Binding-site contacts:
Ligand atom O contacts residue TYR119 of chain 1.B at 3.9 Å.
Ligand atom C contacts residue ARG101 of chain 1.B at 3.7 Å.
Ligand atom N contacts residue ASP121 of chain 1.B at 2.4 Å (salt-bridge).
Ligand atom OXT contacts residue TYR119 of chain 1.B at 4.3 Å.
Ligand atom OXT contacts residue ARG101 of chain 1.B at 3.2 Å (salt-bridge).
Ligand atom OXT contacts residue TYR96 of chain 1.B at 2.7 Å (h-bond).
Ligand atom OXT contacts residue TRP103 of chain 1.B at 2.7 Å (h-bond).
Ligand atom C contacts residue ASP121 of chain 1.B at 3.9 Å.
Ligand atom CB contacts residue PHE146 of chain 1.B at 3.6 Å (hydrophobic).
Ligand atom N contacts residue ASP148 of chain 1.B at 2.5 Å (salt-bridge).
Ligand atom O contacts residue ILE122 of chain 1.B at 3.6 Å (h-bond).
Ligand atom C contacts residue TYR119 of chain 1.B at 3.8 Å (hydrophobic).
Ligand atom CA contacts residue TYR96 of chain 1.B at 4.2 Å (hydrophobic).
Ligand atom N contacts residue PHE146 of chain 1.B at 4.5 Å.
Ligand atom C contacts residue TRP103 of chain 1.B at 3.5 Å (hydrophobic).
Ligand atom CB contacts residue ASP121 of chain 1.B at 3.8 Å.
Ligand atom CA contacts residue PHE146 of chain 1.B at 4.1 Å (hydrophobic).
Ligand atom CA contacts residue TRP103 of chain 1.B at 3.9 Å (hydrophobic).
Ligand atom CA contacts residue TYR119 of chain 1.B at 3.7 Å (hydrophobic).
Ligand atom C contacts residue TYR96 of chain 1.B at 3.5 Å (hydrophobic).
Ligand atom CB contacts residue SER123 of chain 1.B at 4.2 Å.
Ligand atom CA contacts residue ASP148 of chain 1.B at 3.5 Å.
Ligand atom N contacts residue TYR119 of chain 1.B at 3.2 Å (h-bond).
Ligand atom O contacts residue TRP103 of chain 1.B at 4.4 Å.
Ligand atom O contacts residue ASP121 of chain 1.B at 3.4 Å (salt-bridge).
Ligand atom CA contacts residue ASP121 of chain 1.B at 3.5 Å.
Ligand atom O contacts residue TYR96 of chain 1.B at 4.3 Å.
Ligand atom CB contacts residue ASP148 of chain 1.B at 3.8 Å.
Ligand atom CB contacts residue TYR96 of chain 1.B at 4.1 Å (hydrophobic).
Ligand atom N contacts residue ILE128 of chain 1.B at 4.0 Å.
Ligand atom O contacts residue ARG101 of chain 1.B at 2.7 Å (salt-bridge).

A small-molecule ligand and the protein it binds are described below.
Small molecule (SMILES): C[C@H](N)C(=O)O

Sequence of chain 1.B:
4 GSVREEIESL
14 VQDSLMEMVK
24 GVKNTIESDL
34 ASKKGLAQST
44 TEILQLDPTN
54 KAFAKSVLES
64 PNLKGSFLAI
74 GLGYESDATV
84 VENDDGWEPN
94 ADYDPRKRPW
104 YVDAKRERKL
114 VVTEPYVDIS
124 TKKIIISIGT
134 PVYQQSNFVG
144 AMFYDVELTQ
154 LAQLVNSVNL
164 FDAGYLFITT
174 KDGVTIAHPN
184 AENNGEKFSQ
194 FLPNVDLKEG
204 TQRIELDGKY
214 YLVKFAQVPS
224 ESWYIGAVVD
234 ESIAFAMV